Sequence of chain 35.B:
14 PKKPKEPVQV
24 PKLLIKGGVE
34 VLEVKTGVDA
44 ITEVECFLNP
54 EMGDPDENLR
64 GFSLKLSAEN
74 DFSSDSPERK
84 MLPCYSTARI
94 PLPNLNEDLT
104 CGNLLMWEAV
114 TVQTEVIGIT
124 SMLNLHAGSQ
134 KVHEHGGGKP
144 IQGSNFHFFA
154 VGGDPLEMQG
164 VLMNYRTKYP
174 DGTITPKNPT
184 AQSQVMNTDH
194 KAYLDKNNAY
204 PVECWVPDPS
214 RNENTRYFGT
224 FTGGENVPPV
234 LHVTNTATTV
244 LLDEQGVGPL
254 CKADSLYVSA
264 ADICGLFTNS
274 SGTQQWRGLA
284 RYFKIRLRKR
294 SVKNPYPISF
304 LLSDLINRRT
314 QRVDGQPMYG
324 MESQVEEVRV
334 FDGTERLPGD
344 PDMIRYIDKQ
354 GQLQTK

Sequence of chain 35.A:
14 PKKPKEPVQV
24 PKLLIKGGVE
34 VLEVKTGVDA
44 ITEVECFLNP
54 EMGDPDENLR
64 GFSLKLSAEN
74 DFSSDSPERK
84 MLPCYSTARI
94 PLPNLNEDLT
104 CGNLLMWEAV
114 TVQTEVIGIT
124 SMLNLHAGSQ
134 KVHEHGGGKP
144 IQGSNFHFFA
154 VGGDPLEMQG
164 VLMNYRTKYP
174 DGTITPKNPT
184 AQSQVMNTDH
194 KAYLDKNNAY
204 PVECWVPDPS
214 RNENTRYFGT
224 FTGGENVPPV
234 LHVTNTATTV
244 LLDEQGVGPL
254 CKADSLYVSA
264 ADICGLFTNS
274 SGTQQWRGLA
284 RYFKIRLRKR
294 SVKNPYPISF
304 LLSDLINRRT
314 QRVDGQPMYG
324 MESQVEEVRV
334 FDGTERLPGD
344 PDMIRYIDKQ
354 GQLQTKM

Binding-site contacts:
Ligand atom O1A contacts residue SER274 of chain 35.B at 2.6 Å (h-bond).
Ligand atom N5 contacts residue GLN278 of chain 35.B at 3.9 Å.
Ligand atom O1B contacts residue LYS68 of chain 35.B at 3.9 Å.
Ligand atom C9 contacts residue LYS68 of chain 35.B at 3.8 Å.
Ligand atom C11 contacts residue SER274 of chain 35.B at 4.0 Å.
Ligand atom O10 contacts residue LEU62 of chain 35.B at 4.0 Å.
Ligand atom C5 contacts residue ASN272 of chain 35.B at 4.1 Å.
Ligand atom C9 contacts residue GLN278 of chain 35.B at 3.2 Å.
Ligand atom O1B contacts residue THR276 of chain 35.B at 3.7 Å.
Ligand atom C8 contacts residue GLN278 of chain 35.B at 3.6 Å.
Ligand atom O9 contacts residue LYS68 of chain 35.B at 2.9 Å (salt-bridge).
Ligand atom C10 contacts residue GLN278 of chain 35.B at 4.0 Å.
Ligand atom C1 contacts residue ASN272 of chain 35.B at 3.8 Å.
Ligand atom O10 contacts residue PHE75 of chain 35.C at 3.0 Å.
Ligand atom O1B contacts residue ASN272 of chain 35.B at 3.4 Å (h-bond).
Ligand atom C4 contacts residue ASN272 of chain 35.B at 4.1 Å.
Ligand atom O1A contacts residue LYS68 of chain 35.B at 2.9 Å.
Ligand atom O1B contacts residue SER274 of chain 35.B at 4.1 Å.
Ligand atom O9 contacts residue GLN278 of chain 35.B at 4.0 Å.
Ligand atom C11 contacts residue THR276 of chain 35.B at 3.3 Å.
Ligand atom C11 contacts residue PHE75 of chain 35.C at 2.3 Å (hydrophobic).
Ligand atom C11 contacts residue PHE65 of chain 35.B at 3.8 Å (hydrophobic).
Ligand atom C6 contacts residue ASN272 of chain 35.B at 3.6 Å.
Ligand atom C11 contacts residue PHE270 of chain 35.B at 3.8 Å (hydrophobic).
Ligand atom C10 contacts residue PHE75 of chain 35.C at 3.1 Å (hydrophobic).
Ligand atom C11 contacts residue HIS138 of chain 35.A at 3.5 Å.
Ligand atom C1 contacts residue SER274 of chain 35.B at 3.7 Å.
Ligand atom O7 contacts residue LEU62 of chain 35.B at 3.8 Å.
Ligand atom O8 contacts residue LYS68 of chain 35.B at 3.4 Å.
Ligand atom C11 contacts residue ASN272 of chain 35.B at 3.6 Å.
Ligand atom O8 contacts residue GLN278 of chain 35.B at 3.5 Å (h-bond).
Ligand atom N5 contacts residue ASN272 of chain 35.B at 3.2 Å (h-bond).
Ligand atom O9 contacts residue LEU67 of chain 35.B at 3.3 Å.
Ligand atom C1 contacts residue LYS68 of chain 35.B at 3.6 Å.
Ligand atom C9 contacts residue LEU67 of chain 35.B at 4.1 Å (hydrophobic).
Ligand atom O8 contacts residue ASN272 of chain 35.B at 3.5 Å (h-bond).
Ligand atom C11 contacts residue LEU62 of chain 35.B at 4.1 Å (hydrophobic).
Ligand atom C10 contacts residue ASN272 of chain 35.B at 4.0 Å.
Ligand atom C11 contacts residue GLN278 of chain 35.B at 3.5 Å.
Ligand atom C7 contacts residue GLN278 of chain 35.B at 3.8 Å.

This protein binds this small molecule.
Small molecule (SMILES): CC(=O)N[C@H]1[C@H]([C@H](O)[C@H](O)CO)O[C@@](O[C@H](CO)[C@@H](O)[C@@H]2O[C@@H](C(=O)O)C[C@H](O)[C@H]2NC(C)=O)(C(=O)O)C[C@@H]1O

Sequence of chain 35.C:
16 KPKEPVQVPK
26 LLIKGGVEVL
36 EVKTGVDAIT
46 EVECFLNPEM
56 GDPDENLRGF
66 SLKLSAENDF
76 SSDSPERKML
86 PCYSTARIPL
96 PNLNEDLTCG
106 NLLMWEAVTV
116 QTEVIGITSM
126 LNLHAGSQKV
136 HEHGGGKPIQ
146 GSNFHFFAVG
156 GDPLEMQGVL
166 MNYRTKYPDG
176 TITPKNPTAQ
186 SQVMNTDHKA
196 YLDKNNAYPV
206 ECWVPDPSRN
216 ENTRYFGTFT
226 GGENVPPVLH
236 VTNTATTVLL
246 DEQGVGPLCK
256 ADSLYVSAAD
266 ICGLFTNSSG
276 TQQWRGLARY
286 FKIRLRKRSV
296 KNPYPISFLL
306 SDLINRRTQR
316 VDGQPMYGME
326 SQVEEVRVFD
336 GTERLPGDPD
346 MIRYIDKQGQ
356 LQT